Binding-site contacts:
Ligand atom C7 contacts residue ASN232 of chain 1.A at 3.7 Å.
Ligand atom O7 contacts residue ASN232 of chain 1.A at 3.7 Å.
Ligand atom C2 contacts residue ASN416 of chain 1.A at 2.4 Å.
Ligand atom C1 contacts residue PRO261 of chain 1.A at 4.2 Å (hydrophobic).
Ligand atom C7 contacts residue ASN416 of chain 1.A at 3.8 Å.
Ligand atom O6 contacts residue PRO261 of chain 1.A at 3.4 Å.
Ligand atom C8 contacts residue ASN416 of chain 1.A at 4.2 Å.
Ligand atom O7 contacts residue ASN416 of chain 1.A at 4.2 Å.
Ligand atom C4 contacts residue ASN416 of chain 1.A at 4.2 Å.
Ligand atom C1 contacts residue ASN416 of chain 1.A at 1.4 Å.
Ligand atom O7 contacts residue SER415 of chain 1.A at 4.2 Å.
Ligand atom O5 contacts residue ASN416 of chain 1.A at 2.3 Å (h-bond).
Ligand atom O7 contacts residue VAL414 of chain 1.A at 3.7 Å.
Ligand atom O5 contacts residue PRO261 of chain 1.A at 3.9 Å.
Ligand atom C5 contacts residue ASN416 of chain 1.A at 3.6 Å.
Ligand atom N2 contacts residue ASN416 of chain 1.A at 3.0 Å (h-bond).
Ligand atom C3 contacts residue ASN416 of chain 1.A at 3.8 Å.
Ligand atom C8 contacts residue ASN232 of chain 1.A at 3.3 Å.

Sequence of chain 1.A:
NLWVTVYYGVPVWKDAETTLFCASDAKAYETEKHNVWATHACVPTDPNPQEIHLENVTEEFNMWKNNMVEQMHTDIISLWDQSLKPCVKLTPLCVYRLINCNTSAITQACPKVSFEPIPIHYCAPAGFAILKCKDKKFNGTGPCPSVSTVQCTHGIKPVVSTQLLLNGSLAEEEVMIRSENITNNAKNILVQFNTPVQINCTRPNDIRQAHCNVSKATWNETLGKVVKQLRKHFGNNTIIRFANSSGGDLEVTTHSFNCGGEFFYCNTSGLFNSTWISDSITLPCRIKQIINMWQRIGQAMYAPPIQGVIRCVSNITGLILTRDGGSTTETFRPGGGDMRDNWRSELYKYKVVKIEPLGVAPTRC

A protein and the small-molecule ligand that binds it are described below.
Small molecule (SMILES): CC(=O)N[C@@H]1[C@@H](O)[C@H](O)[C@@H](CO)O[C@H]1O